Sequence of chain 1.C:
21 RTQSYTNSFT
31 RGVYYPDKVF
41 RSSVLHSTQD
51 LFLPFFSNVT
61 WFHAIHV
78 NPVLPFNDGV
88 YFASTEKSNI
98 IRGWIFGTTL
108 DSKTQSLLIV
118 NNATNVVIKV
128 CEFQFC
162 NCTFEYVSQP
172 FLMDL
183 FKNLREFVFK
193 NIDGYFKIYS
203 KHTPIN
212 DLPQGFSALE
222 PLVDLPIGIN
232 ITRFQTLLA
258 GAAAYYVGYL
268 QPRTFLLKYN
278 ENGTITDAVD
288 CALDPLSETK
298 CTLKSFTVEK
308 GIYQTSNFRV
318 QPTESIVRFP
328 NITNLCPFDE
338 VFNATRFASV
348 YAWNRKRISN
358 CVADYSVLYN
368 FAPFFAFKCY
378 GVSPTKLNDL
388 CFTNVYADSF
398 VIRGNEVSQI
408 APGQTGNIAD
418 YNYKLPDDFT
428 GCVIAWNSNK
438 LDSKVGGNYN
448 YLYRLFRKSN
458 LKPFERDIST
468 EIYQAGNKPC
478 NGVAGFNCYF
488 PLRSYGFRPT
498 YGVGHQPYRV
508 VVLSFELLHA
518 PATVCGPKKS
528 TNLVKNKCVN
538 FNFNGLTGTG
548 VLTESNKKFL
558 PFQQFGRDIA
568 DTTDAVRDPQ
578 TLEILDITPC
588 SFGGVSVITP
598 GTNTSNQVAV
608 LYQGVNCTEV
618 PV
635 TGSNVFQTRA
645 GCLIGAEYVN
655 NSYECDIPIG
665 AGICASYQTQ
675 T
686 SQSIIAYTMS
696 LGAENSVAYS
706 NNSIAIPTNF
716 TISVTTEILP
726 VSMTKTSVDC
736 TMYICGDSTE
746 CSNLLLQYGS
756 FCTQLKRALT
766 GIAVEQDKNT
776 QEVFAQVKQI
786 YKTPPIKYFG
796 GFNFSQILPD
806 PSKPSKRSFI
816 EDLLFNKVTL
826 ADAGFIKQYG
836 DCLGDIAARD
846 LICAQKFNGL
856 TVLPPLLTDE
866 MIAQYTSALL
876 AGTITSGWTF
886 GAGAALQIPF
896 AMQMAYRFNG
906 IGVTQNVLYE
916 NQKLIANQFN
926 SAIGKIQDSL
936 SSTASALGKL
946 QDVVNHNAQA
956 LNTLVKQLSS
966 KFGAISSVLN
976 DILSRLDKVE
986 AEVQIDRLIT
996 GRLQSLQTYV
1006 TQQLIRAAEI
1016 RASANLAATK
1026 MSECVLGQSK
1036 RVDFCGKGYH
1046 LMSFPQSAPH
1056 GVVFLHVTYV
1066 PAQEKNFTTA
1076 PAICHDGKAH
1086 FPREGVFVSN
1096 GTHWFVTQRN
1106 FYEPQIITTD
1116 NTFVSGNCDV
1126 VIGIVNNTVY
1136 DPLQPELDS

The small molecule below binds the protein below.
Small molecule (SMILES): CC(=O)N[C@@H]1[C@@H](O)[C@H](O)[C@@H](CO)O[C@H]1O

Sequence of chain 1.B:
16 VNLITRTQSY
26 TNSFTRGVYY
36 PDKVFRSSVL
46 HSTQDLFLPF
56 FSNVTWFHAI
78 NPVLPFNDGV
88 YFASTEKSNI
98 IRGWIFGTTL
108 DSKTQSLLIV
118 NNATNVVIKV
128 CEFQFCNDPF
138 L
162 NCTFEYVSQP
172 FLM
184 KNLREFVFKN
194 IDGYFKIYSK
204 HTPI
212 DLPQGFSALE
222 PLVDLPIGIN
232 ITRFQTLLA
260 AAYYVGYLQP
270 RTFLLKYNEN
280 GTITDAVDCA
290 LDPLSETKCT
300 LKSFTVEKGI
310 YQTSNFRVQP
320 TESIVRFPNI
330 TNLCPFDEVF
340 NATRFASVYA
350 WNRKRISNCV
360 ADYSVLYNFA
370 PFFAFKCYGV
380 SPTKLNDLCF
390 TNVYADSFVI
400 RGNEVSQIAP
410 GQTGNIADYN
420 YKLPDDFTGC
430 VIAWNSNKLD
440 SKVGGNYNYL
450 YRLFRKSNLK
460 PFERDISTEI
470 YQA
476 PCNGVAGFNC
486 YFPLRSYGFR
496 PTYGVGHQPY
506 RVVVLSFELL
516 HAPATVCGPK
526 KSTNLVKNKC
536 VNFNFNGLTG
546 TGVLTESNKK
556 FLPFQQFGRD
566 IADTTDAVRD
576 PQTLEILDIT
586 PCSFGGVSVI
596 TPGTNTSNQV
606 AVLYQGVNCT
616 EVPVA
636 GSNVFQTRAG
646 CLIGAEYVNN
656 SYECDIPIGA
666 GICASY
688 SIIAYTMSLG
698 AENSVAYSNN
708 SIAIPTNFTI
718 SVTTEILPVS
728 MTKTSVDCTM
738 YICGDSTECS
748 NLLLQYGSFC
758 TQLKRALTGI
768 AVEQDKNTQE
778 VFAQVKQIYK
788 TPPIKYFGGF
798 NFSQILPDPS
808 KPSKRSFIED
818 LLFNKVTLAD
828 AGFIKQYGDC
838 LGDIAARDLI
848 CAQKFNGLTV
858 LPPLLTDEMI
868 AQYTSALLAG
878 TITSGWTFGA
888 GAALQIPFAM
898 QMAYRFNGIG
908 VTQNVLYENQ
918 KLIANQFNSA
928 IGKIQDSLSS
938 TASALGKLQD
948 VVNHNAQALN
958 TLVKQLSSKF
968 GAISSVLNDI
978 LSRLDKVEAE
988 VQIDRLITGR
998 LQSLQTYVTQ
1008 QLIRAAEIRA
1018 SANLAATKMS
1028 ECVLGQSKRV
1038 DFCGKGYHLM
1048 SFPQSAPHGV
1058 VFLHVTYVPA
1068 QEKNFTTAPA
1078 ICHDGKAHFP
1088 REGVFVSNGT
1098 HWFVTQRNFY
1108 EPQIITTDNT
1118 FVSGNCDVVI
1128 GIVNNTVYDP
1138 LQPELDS

Binding-site contacts:
Ligand atom C8 contacts residue ASN706 of chain 1.B at 4.4 Å.
Ligand atom C2 contacts residue ASN706 of chain 1.B at 2.5 Å.
Ligand atom O7 contacts residue ASN706 of chain 1.B at 3.2 Å (h-bond).
Ligand atom C5 contacts residue ASN706 of chain 1.B at 3.7 Å.
Ligand atom C1 contacts residue ASN706 of chain 1.B at 1.4 Å.
Ligand atom N2 contacts residue ASN706 of chain 1.B at 2.9 Å (h-bond).
Ligand atom C4 contacts residue ASN706 of chain 1.B at 4.2 Å.
Ligand atom O5 contacts residue TYR793 of chain 1.C at 3.7 Å.
Ligand atom C5 contacts residue TYR793 of chain 1.C at 3.7 Å (hydrophobic).
Ligand atom C7 contacts residue SER705 of chain 1.B at 4.5 Å.
Ligand atom O6 contacts residue TYR793 of chain 1.C at 4.0 Å.
Ligand atom C3 contacts residue ASN706 of chain 1.B at 3.8 Å.
Ligand atom C1 contacts residue TYR793 of chain 1.C at 4.1 Å (hydrophobic).
Ligand atom C7 contacts residue ASN706 of chain 1.B at 3.2 Å.
Ligand atom C8 contacts residue SER705 of chain 1.B at 3.6 Å.
Ligand atom C6 contacts residue TYR793 of chain 1.C at 3.9 Å (hydrophobic).
Ligand atom O5 contacts residue ASN706 of chain 1.B at 2.4 Å (h-bond).